This protein binds this small molecule.
Small molecule (SMILES): CNC(=O)C[C@H](NC(=O)[C@@H]1C[C@@H](O)CN1C(=O)[C@@H](NC(=O)C1(F)CC1)C(C)(C)C)c1ccc(-c2scnc2C)cc1

Sequence of chain 1.I:
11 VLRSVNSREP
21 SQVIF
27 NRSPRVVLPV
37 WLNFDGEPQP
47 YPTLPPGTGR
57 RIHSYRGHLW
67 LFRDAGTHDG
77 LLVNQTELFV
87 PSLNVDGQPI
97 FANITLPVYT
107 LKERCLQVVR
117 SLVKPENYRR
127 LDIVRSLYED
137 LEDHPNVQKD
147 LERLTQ

Binding-site contacts:
Ligand atom O4 contacts residue HIS64 of chain 1.I at 3.3 Å.
Ligand atom C26 contacts residue PRO48 of chain 1.I at 3.0 Å (hydrophobic).
Ligand atom C28 contacts residue HIS59 of chain 1.I at 3.7 Å.
Ligand atom C2 contacts residue HIS59 of chain 1.I at 3.2 Å.
Ligand atom C10 contacts residue TRP37 of chain 1.I at 3.6 Å (hydrophobic).
Ligand atom C22 contacts residue TYR47 of chain 1.I at 3.5 Å (hydrophobic).
Ligand atom O3 contacts residue TYR61 of chain 1.I at 3.6 Å.
Ligand atom C4 contacts residue TRP66 of chain 1.I at 3.6 Å (hydrophobic).
Ligand atom O2 contacts residue SER60 of chain 1.I at 2.8 Å (h-bond).
Ligand atom C29 contacts residue HIS59 of chain 1.I at 3.3 Å.
Ligand atom C25 contacts residue ARG56 of chain 1.I at 3.7 Å.
Ligand atom O1 contacts residue TYR47 of chain 1.I at 2.6 Å (h-bond).
Ligand atom O5 contacts residue HIS59 of chain 1.I at 2.8 Å (h-bond).
Ligand atom C3 contacts residue TRP37 of chain 1.I at 3.5 Å (hydrophobic).
Ligand atom O4 contacts residue TYR61 of chain 1.I at 3.7 Å.
Ligand atom O4 contacts residue PHE40 of chain 1.I at 3.4 Å.
Ligand atom C22 contacts residue ILE58 of chain 1.I at 3.6 Å (hydrophobic).
Ligand atom C1 contacts residue TYR47 of chain 1.I at 3.3 Å (hydrophobic).
Ligand atom C14 contacts residue ASN16 of chain 1.I at 3.6 Å.
Ligand atom C4 contacts residue TRP37 of chain 1.I at 3.7 Å (hydrophobic).
Ligand atom C18 contacts residue TYR47 of chain 1.I at 3.5 Å (hydrophobic).
Ligand atom C13 contacts residue TYR61 of chain 1.I at 3.6 Å (hydrophobic).
Ligand atom C27 contacts residue ARG56 of chain 1.I at 3.5 Å.
Ligand atom O2 contacts residue HIS64 of chain 1.I at 2.9 Å (h-bond).
Ligand atom N3 contacts residue TYR61 of chain 1.I at 3.5 Å.
Ligand atom C24 contacts residue PRO48 of chain 1.I at 3.7 Å (hydrophobic).
Ligand atom C26 contacts residue ARG56 of chain 1.I at 3.2 Å.
Ligand atom C5 contacts residue TRP66 of chain 1.I at 3.4 Å (hydrophobic).
Ligand atom C23 contacts residue TYR47 of chain 1.I at 3.5 Å (hydrophobic).
Ligand atom N4 contacts residue ARG56 of chain 1.I at 2.5 Å (salt-bridge).
Ligand atom C4 contacts residue HIS64 of chain 1.I at 3.7 Å.
Ligand atom S1 contacts residue PRO48 of chain 1.I at 3.4 Å (h-bond).
Ligand atom N5 contacts residue HIS59 of chain 1.I at 3.6 Å.
Ligand atom C3 contacts residue TYR47 of chain 1.I at 3.7 Å (hydrophobic).
Ligand atom F1 contacts residue TYR61 of chain 1.I at 3.4 Å.
Ligand atom C13 contacts residue ARG18 of chain 1.I at 3.7 Å.
Ligand atom C5 contacts residue HIS59 of chain 1.I at 3.6 Å.
Ligand atom C5 contacts residue TYR47 of chain 1.I at 3.5 Å (hydrophobic).
Ligand atom C12 contacts residue TYR61 of chain 1.I at 3.5 Å (hydrophobic).
Ligand atom N1 contacts residue HIS59 of chain 1.I at 3.3 Å (h-bond).